A small-molecule ligand and the protein it binds are described below.
Small molecule (SMILES): N[C@H](CCC[C@H](N)C(=O)O)C(=O)O

Sequence of chain 1.A:
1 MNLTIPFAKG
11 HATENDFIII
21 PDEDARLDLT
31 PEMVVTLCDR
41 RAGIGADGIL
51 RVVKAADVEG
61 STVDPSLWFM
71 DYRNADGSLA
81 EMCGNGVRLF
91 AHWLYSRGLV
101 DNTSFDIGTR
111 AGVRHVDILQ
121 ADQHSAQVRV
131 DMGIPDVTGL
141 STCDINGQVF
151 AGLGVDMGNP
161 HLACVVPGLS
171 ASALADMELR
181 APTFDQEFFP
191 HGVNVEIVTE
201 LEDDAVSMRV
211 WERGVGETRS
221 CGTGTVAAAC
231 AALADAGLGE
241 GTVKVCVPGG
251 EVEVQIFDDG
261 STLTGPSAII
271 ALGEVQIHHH

Binding-site contacts:
Ligand atom N contacts residue ASN15 of chain 1.A at 2.8 Å (h-bond).
Ligand atom N6 contacts residue ASN74 of chain 1.A at 3.3 Å (h-bond).
Ligand atom C5 contacts residue ASN159 of chain 1.A at 3.4 Å.
Ligand atom O3 contacts residue ASN74 of chain 1.A at 3.3 Å (h-bond).
Ligand atom C3 contacts residue CYS221 of chain 1.A at 3.6 Å (hydrophobic).
Ligand atom O contacts residue ASN85 of chain 1.A at 2.8 Å (h-bond).
Ligand atom C5 contacts residue MET82 of chain 1.A at 3.8 Å (hydrophobic).
Ligand atom N6 contacts residue GLU212 of chain 1.A at 3.0 Å (salt-bridge).
Ligand atom O4 contacts residue ALA80 of chain 1.A at 3.8 Å.
Ligand atom C7 contacts residue ALA80 of chain 1.A at 3.6 Å (hydrophobic).
Ligand atom C4 contacts residue GLU212 of chain 1.A at 3.4 Å.
Ligand atom O contacts residue GLY84 of chain 1.A at 3.3 Å (h-bond).
Ligand atom C4 contacts residue TYR72 of chain 1.A at 3.8 Å (hydrophobic).
Ligand atom OXT contacts residue CYS221 of chain 1.A at 3.6 Å (h-bond).
Ligand atom O4 contacts residue ARG213 of chain 1.A at 2.9 Å (salt-bridge).
Ligand atom CA contacts residue CYS83 of chain 1.A at 3.2 Å (hydrophobic).
Ligand atom C contacts residue GLY222 of chain 1.A at 3.5 Å.
Ligand atom O contacts residue GLY222 of chain 1.A at 3.0 Å (h-bond).
Ligand atom C contacts residue GLY84 of chain 1.A at 3.4 Å.
Ligand atom OXT contacts residue GLY222 of chain 1.A at 3.5 Å (h-bond).
Ligand atom C contacts residue ASN85 of chain 1.A at 3.9 Å.
Ligand atom C7 contacts residue ARG213 of chain 1.A at 3.5 Å.
Ligand atom C6 contacts residue ARG213 of chain 1.A at 3.7 Å.
Ligand atom O contacts residue ASN15 of chain 1.A at 3.7 Å.
Ligand atom O3 contacts residue ARG213 of chain 1.A at 2.7 Å (salt-bridge).
Ligand atom C3 contacts residue GLU212 of chain 1.A at 3.4 Å.
Ligand atom C6 contacts residue ASN74 of chain 1.A at 3.4 Å.
Ligand atom O4 contacts residue ASN194 of chain 1.A at 2.8 Å (h-bond).
Ligand atom N contacts residue GLU212 of chain 1.A at 2.7 Å (salt-bridge).
Ligand atom OXT contacts residue THR223 of chain 1.A at 3.0 Å (h-bond).
Ligand atom N6 contacts residue ASN194 of chain 1.A at 3.2 Å (h-bond).
Ligand atom CA contacts residue GLU212 of chain 1.A at 3.8 Å.
Ligand atom N6 contacts residue ARG213 of chain 1.A at 2.8 Å (salt-bridge).
Ligand atom O contacts residue CYS83 of chain 1.A at 3.5 Å (h-bond).
Ligand atom C7 contacts residue ASN194 of chain 1.A at 3.5 Å.
Ligand atom OXT contacts residue GLY84 of chain 1.A at 3.1 Å (h-bond).
Ligand atom OXT contacts residue CYS83 of chain 1.A at 3.7 Å.
Ligand atom O4 contacts residue ASN159 of chain 1.A at 3.0 Å (h-bond).
Ligand atom C contacts residue CYS83 of chain 1.A at 3.5 Å (hydrophobic).
Ligand atom C contacts residue CYS221 of chain 1.A at 3.8 Å (hydrophobic).